Sequence of chain 1.N:
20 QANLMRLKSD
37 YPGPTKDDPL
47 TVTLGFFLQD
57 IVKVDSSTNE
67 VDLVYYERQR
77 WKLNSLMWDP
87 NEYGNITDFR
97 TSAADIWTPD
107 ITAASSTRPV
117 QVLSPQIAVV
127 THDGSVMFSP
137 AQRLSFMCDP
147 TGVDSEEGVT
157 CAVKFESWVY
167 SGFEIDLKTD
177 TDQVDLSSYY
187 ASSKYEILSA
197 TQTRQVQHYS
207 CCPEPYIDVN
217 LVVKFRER

Sequence of chain 1.M:
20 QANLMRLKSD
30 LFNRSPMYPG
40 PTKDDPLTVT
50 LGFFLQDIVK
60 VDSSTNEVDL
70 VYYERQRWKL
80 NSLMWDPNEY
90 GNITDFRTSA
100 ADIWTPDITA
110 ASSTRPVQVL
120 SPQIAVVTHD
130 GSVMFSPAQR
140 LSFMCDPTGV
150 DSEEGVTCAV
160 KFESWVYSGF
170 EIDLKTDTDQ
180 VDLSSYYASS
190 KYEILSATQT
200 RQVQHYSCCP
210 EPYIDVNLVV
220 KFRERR

The small molecule below binds the protein below.
Small molecule (SMILES): O=C1C[C@@H]2OCC=C3CN4CC[C@]56c7ccccc7N1[C@H]5[C@H]2[C@H]3C[C@H]46

Binding-site contacts:
Ligand atom CAU contacts residue TYR212 of chain 1.M at 3.5 Å (hydrophobic).
Ligand atom CAL contacts residue TYR205 of chain 1.M at 4.2 Å (hydrophobic).
Ligand atom OAO contacts residue GLU162 of chain 1.M at 3.9 Å.
Ligand atom CAW contacts residue TRP164 of chain 1.M at 3.6 Å (hydrophobic).
Ligand atom CAQ contacts residue GLU162 of chain 1.M at 3.1 Å.
Ligand atom CAX contacts residue GLU162 of chain 1.M at 3.6 Å.
Ligand atom OAJ contacts residue PHE53 of chain 1.N at 3.6 Å.
Ligand atom CAD contacts residue SER135 of chain 1.N at 3.4 Å.
Ligand atom CAX contacts residue TRP164 of chain 1.M at 3.4 Å (hydrophobic).
Ligand atom CAC contacts residue SER135 of chain 1.N at 3.6 Å.
Ligand atom NAY contacts residue SER163 of chain 1.M at 4.2 Å.
Ligand atom OAJ contacts residue SER184 of chain 1.N at 3.7 Å.
Ligand atom CAF contacts residue TYR72 of chain 1.N at 4.1 Å (hydrophobic).
Ligand atom CAS contacts residue GLU162 of chain 1.M at 3.9 Å.
Ligand atom CAI contacts residue TYR72 of chain 1.N at 3.5 Å (hydrophobic).
Ligand atom NAY contacts residue TRP164 of chain 1.M at 3.0 Å (h-bond).
Ligand atom NAH contacts residue TYR72 of chain 1.N at 3.6 Å.
Ligand atom CAT contacts residue TYR212 of chain 1.M at 3.9 Å (hydrophobic).
Ligand atom CAI contacts residue CYS207 of chain 1.M at 4.2 Å (hydrophobic).
Ligand atom CAE contacts residue ARG74 of chain 1.N at 3.9 Å.
Ligand atom CAS contacts residue SER163 of chain 1.M at 3.6 Å.
Ligand atom CAA contacts residue TYR72 of chain 1.N at 3.9 Å (hydrophobic).
Ligand atom CAI contacts residue SER184 of chain 1.N at 4.0 Å.
Ligand atom CAQ contacts residue TYR212 of chain 1.M at 4.2 Å (hydrophobic).
Ligand atom CAS contacts residue TYR212 of chain 1.M at 3.9 Å (hydrophobic).
Ligand atom CAR contacts residue TYR212 of chain 1.M at 3.9 Å (hydrophobic).
Ligand atom CAL contacts residue SER184 of chain 1.N at 3.7 Å.
Ligand atom CAL contacts residue TYR72 of chain 1.N at 4.0 Å (hydrophobic).
Ligand atom CAV contacts residue TRP164 of chain 1.M at 3.7 Å (hydrophobic).
Ligand atom OAO contacts residue TYR205 of chain 1.M at 3.9 Å.
Ligand atom CAS contacts residue TRP164 of chain 1.M at 3.9 Å (hydrophobic).
Ligand atom OAJ contacts residue TYR72 of chain 1.N at 3.7 Å.
Ligand atom CAR contacts residue GLU162 of chain 1.M at 3.9 Å.
Ligand atom CAP contacts residue GLU162 of chain 1.M at 3.3 Å.
Ligand atom CAF contacts residue PHE53 of chain 1.N at 3.9 Å (hydrophobic).
Ligand atom CAP contacts residue TYR205 of chain 1.M at 3.3 Å (hydrophobic).
Ligand atom CAE contacts residue PHE53 of chain 1.N at 4.0 Å (hydrophobic).
Ligand atom CAM contacts residue TYR205 of chain 1.M at 3.9 Å (hydrophobic).
Ligand atom CAD contacts residue ARG74 of chain 1.N at 4.0 Å.
Ligand atom CAN contacts residue CYS207 of chain 1.M at 4.1 Å (hydrophobic).